Binding-site contacts:
Ligand atom C3 contacts residue ASN139 of chain 1.A at 3.8 Å.
Ligand atom C6 contacts residue TYR288 of chain 1.A at 4.1 Å (hydrophobic).
Ligand atom C8 contacts residue GLY135 of chain 1.A at 3.2 Å.
Ligand atom N2 contacts residue ASN139 of chain 1.A at 2.9 Å (h-bond).
Ligand atom N2 contacts residue ILE264 of chain 1.A at 4.3 Å.
Ligand atom O7 contacts residue ASN139 of chain 1.A at 3.7 Å.
Ligand atom C7 contacts residue ASN139 of chain 1.A at 3.5 Å.
Ligand atom C1 contacts residue GLU263 of chain 1.A at 3.8 Å.
Ligand atom N2 contacts residue ALA138 of chain 1.A at 4.0 Å.
Ligand atom C2 contacts residue GLU263 of chain 1.A at 3.7 Å.
Ligand atom C7 contacts residue GLU263 of chain 1.A at 3.8 Å.
Ligand atom C2 contacts residue TYR288 of chain 1.A at 4.5 Å (hydrophobic).
Ligand atom O3 contacts residue ILE264 of chain 1.A at 3.9 Å.
Ligand atom C8 contacts residue ALA136 of chain 1.A at 3.5 Å (hydrophobic).
Ligand atom C4 contacts residue TYR288 of chain 1.A at 3.9 Å (hydrophobic).
Ligand atom C4 contacts residue ASN139 of chain 1.A at 4.3 Å.
Ligand atom C3 contacts residue ILE264 of chain 1.A at 4.1 Å (hydrophobic).
Ligand atom N2 contacts residue GLU263 of chain 1.A at 2.9 Å (salt-bridge).
Ligand atom C1 contacts residue ALA138 of chain 1.A at 4.4 Å (hydrophobic).
Ligand atom C5 contacts residue ASN139 of chain 1.A at 3.7 Å.
Ligand atom O3 contacts residue TYR288 of chain 1.A at 4.4 Å.
Ligand atom C7 contacts residue ALA138 of chain 1.A at 3.5 Å (hydrophobic).
Ligand atom C1 contacts residue ASN139 of chain 1.A at 1.4 Å.
Ligand atom O6 contacts residue TYR288 of chain 1.A at 4.5 Å.
Ligand atom O7 contacts residue ILE264 of chain 1.A at 3.9 Å.
Ligand atom O3 contacts residue GLU263 of chain 1.A at 4.2 Å.
Ligand atom C2 contacts residue ASN139 of chain 1.A at 2.4 Å.
Ligand atom O7 contacts residue TYR288 of chain 1.A at 4.4 Å.
Ligand atom C8 contacts residue LEU265 of chain 1.A at 4.1 Å (hydrophobic).
Ligand atom C6 contacts residue TYR288 of chain 1.A at 4.4 Å (hydrophobic).
Ligand atom C1 contacts residue TYR288 of chain 1.A at 4.0 Å (hydrophobic).
Ligand atom O4 contacts residue ILE264 of chain 1.A at 3.8 Å.
Ligand atom C8 contacts residue GLU263 of chain 1.A at 3.8 Å.
Ligand atom C8 contacts residue ALA138 of chain 1.A at 3.5 Å (hydrophobic).
Ligand atom O7 contacts residue ALA138 of chain 1.A at 3.8 Å.
Ligand atom C5 contacts residue TYR288 of chain 1.A at 3.8 Å (hydrophobic).
Ligand atom O6 contacts residue TYR288 of chain 1.A at 3.4 Å.
Ligand atom O5 contacts residue ASN139 of chain 1.A at 2.3 Å (h-bond).
Ligand atom O5 contacts residue TYR288 of chain 1.A at 4.2 Å.
Ligand atom C3 contacts residue GLU263 of chain 1.A at 3.7 Å.

The small molecule below binds the protein below.
Small molecule (SMILES): CC(=O)N[C@H]1[C@H](O[C@H]2[C@H](O)[C@@H](NC(C)=O)CO[C@@H]2CO)O[C@H](CO)[C@@H](O[C@@H]2O[C@H](CO[C@H]3O[C@H](CO)[C@@H](O)[C@H](O)[C@@H]3O)[C@@H](O)[C@H](O[C@H]3O[C@H](CO)[C@@H](O)[C@H](O)[C@@H]3O)[C@@H]2O)[C@@H]1O

Sequence of chain 1.A:
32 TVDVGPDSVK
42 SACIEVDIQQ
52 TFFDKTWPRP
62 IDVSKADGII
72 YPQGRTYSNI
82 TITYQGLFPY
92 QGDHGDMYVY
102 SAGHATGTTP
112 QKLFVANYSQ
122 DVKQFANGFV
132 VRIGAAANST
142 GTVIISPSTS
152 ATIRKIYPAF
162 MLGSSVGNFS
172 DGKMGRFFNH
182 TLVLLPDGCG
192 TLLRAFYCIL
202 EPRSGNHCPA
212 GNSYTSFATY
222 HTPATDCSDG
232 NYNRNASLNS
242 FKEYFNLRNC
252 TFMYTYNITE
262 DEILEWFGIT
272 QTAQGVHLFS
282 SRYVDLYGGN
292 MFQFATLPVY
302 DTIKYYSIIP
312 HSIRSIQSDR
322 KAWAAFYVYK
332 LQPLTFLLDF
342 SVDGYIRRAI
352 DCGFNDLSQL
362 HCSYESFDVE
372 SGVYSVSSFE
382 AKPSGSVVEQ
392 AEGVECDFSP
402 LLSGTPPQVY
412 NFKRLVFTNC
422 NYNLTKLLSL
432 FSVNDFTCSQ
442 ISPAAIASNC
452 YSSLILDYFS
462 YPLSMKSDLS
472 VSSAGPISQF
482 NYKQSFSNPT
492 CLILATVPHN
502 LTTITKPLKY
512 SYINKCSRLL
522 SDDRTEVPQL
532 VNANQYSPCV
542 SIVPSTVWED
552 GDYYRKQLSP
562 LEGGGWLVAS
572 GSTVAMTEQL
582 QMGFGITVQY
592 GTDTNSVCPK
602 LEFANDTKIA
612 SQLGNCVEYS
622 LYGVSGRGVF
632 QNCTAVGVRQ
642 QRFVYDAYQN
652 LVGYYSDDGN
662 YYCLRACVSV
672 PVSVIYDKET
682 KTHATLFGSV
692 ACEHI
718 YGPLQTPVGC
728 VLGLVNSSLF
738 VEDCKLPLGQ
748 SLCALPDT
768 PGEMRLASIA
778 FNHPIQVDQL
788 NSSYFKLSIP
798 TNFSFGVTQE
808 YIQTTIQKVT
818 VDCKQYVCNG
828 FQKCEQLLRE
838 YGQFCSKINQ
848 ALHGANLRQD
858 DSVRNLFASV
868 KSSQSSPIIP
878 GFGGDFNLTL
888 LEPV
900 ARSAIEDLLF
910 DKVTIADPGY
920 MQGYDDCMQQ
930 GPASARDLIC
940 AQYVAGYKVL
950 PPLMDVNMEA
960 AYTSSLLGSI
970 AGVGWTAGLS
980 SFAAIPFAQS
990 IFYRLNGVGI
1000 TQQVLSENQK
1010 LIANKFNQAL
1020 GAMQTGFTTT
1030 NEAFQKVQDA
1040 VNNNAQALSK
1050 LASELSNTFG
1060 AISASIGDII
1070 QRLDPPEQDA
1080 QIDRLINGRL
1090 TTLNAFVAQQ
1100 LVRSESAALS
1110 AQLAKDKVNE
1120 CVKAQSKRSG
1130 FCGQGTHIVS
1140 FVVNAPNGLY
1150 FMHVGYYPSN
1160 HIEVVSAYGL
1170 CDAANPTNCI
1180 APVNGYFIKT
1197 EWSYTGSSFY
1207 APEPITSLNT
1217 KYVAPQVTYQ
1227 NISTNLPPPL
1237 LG